Sequence of chain 4.L:
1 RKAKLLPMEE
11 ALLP

The small molecule below binds the protein below.
Small molecule (SMILES): CC[C@H](C)[C@H](NC(=O)[C@@H](NC(=O)[C@H](CC(C)C)NC(=O)[C@H](CCCCN)NC(=O)[C@H](CCCCN)NC(=O)[C@@H](N)Cc1cnc[nH]1)C(C)C)C(=O)N[C@@H](CC(N)=O)C(=O)N[C@@H](CCCCN)C(=O)N[C@@H](CC(=O)O)C(=O)N[C@@H](CCSC)C(=O)N[C@@H](CCCN=C(N)N)C(=O)N[C@H](C(=O)N[C@@H](CC(=O)O)C(=O)N[C@@H](CC(C)C)C(=O)N[C@@H](Cc1ccccc1)C(=O)N[C@@H](CO)C(=O)N1CCC[C@H]1C(=O)N1CCC[C@H]1C(=O)N[C@H](C=O)CC(N)=O)[C@@H](C)O

Binding-site contacts:
Ligand atom CA contacts residue LEU91 of chain 4.F at 0.8 Å (hydrophobic).
Ligand atom N contacts residue LEU91 of chain 4.F at 0.7 Å.
Ligand atom NH2 contacts residue ALA3 of chain 4.L at 1.1 Å.
Ligand atom CB contacts residue TRP84 of chain 4.F at 1.4 Å (hydrophobic).
Ligand atom OG contacts residue ALA115 of chain 4.F at 1.3 Å (h-bond).
Ligand atom CD1 contacts residue SER89 of chain 4.F at 1.0 Å.
Ligand atom CG contacts residue THR1061 of chain 4.D at 1.1 Å.
Ligand atom CA contacts residue ILE113 of chain 4.F at 0.7 Å (hydrophobic).
Ligand atom CA contacts residue LEU93 of chain 4.F at 1.2 Å (hydrophobic).
Ligand atom C contacts residue LEU159 of chain 4.F at 0.7 Å (hydrophobic).
Ligand atom N contacts residue LEU159 of chain 4.F at 1.2 Å.
Ligand atom NE contacts residue ILE104 of chain 4.F at 0.7 Å.
Ligand atom CE1 contacts residue PRO99 of chain 4.F at 1.1 Å (hydrophobic).
Ligand atom OD1 contacts residue LEU159 of chain 4.F at 1.0 Å (h-bond).
Ligand atom C contacts residue LEU93 of chain 4.F at 0.8 Å (hydrophobic).
Ligand atom CD contacts residue THR114 of chain 4.F at 1.3 Å.
Ligand atom N contacts residue LEU93 of chain 4.F at 0.9 Å.
Ligand atom CZ contacts residue ILE104 of chain 4.F at 1.3 Å (hydrophobic).
Ligand atom CA contacts residue ILE113 of chain 4.F at 0.8 Å (hydrophobic).
Ligand atom CG contacts residue LEU159 of chain 4.F at 0.6 Å (hydrophobic).
Ligand atom N contacts residue THR160 of chain 4.F at 1.0 Å (h-bond).
Ligand atom O contacts residue LEU91 of chain 4.F at 1.2 Å.
Ligand atom CD contacts residue LYS73 of chain 4.F at 1.2 Å.
Ligand atom NE2 contacts residue PRO99 of chain 4.F at 0.6 Å.
Ligand atom CB contacts residue ILE113 of chain 4.F at 1.3 Å (hydrophobic).
Ligand atom N contacts residue LEU159 of chain 4.F at 1.4 Å (h-bond).
Ligand atom OG1 contacts residue TRP84 of chain 4.F at 1.3 Å.
Ligand atom C contacts residue LEU159 of chain 4.F at 0.8 Å (hydrophobic).
Ligand atom O contacts residue ILE113 of chain 4.F at 0.7 Å.
Ligand atom CA contacts residue LEU91 of chain 4.F at 1.1 Å (hydrophobic).
Ligand atom CB contacts residue THR1061 of chain 4.D at 1.0 Å.
Ligand atom N contacts residue ILE113 of chain 4.F at 1.2 Å.
Ligand atom CE2 contacts residue TYR106 of chain 4.F at 1.3 Å (hydrophobic).
Ligand atom O contacts residue LEU159 of chain 4.F at 0.9 Å.
Ligand atom C contacts residue ILE113 of chain 4.F at 1.2 Å (hydrophobic).
Ligand atom ND2 contacts residue LEU159 of chain 4.F at 1.3 Å (h-bond).
Ligand atom CB contacts residue SER148 of chain 4.F at 1.3 Å.
Ligand atom C contacts residue LEU91 of chain 4.F at 1.0 Å (hydrophobic).
Ligand atom CB contacts residue LEU91 of chain 4.F at 0.8 Å (hydrophobic).
Ligand atom CD contacts residue ILE104 of chain 4.F at 1.2 Å (hydrophobic).

Sequence of chain 4.D:
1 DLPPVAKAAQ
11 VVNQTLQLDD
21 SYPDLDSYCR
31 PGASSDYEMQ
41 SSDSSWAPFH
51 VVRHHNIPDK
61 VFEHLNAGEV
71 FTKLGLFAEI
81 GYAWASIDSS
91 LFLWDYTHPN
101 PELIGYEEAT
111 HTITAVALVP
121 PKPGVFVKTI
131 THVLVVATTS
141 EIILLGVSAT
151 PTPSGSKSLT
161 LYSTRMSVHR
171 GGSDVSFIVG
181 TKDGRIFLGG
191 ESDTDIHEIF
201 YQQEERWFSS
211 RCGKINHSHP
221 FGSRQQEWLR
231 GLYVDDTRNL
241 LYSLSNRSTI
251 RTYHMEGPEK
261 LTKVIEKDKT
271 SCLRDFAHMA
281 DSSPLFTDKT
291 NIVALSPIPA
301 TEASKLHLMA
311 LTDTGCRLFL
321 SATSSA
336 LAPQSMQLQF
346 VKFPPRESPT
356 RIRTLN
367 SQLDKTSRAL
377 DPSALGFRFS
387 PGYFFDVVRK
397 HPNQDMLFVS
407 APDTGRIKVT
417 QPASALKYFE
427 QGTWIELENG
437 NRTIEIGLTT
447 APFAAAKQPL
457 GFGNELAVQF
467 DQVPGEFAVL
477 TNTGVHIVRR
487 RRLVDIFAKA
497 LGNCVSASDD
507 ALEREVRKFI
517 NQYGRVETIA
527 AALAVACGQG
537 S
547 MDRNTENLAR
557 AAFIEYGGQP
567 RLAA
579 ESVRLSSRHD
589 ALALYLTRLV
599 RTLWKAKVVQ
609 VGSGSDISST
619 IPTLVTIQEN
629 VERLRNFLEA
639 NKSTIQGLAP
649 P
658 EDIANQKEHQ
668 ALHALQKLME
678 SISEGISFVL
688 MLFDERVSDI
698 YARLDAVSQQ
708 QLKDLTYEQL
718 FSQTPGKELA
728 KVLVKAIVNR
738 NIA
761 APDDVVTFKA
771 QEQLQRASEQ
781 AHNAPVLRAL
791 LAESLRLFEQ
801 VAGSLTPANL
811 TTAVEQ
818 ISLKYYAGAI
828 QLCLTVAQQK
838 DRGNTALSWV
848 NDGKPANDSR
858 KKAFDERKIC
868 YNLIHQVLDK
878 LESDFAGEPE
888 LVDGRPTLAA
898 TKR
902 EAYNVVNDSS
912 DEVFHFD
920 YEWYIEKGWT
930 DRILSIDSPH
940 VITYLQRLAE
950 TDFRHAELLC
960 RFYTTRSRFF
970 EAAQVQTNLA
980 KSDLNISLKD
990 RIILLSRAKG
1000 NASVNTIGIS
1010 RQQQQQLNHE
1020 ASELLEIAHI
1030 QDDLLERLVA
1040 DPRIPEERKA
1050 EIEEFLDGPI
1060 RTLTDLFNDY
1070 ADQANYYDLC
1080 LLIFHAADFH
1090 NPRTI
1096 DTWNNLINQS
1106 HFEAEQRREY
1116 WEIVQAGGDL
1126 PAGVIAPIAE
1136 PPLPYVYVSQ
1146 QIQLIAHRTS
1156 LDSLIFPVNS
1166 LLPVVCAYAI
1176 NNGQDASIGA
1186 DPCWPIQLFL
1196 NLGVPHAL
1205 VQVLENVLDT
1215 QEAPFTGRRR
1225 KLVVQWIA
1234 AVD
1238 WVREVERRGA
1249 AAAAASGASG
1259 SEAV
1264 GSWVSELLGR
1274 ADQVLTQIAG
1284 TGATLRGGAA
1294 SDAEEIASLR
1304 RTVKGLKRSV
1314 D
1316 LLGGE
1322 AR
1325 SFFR

Sequence of chain 4.F:
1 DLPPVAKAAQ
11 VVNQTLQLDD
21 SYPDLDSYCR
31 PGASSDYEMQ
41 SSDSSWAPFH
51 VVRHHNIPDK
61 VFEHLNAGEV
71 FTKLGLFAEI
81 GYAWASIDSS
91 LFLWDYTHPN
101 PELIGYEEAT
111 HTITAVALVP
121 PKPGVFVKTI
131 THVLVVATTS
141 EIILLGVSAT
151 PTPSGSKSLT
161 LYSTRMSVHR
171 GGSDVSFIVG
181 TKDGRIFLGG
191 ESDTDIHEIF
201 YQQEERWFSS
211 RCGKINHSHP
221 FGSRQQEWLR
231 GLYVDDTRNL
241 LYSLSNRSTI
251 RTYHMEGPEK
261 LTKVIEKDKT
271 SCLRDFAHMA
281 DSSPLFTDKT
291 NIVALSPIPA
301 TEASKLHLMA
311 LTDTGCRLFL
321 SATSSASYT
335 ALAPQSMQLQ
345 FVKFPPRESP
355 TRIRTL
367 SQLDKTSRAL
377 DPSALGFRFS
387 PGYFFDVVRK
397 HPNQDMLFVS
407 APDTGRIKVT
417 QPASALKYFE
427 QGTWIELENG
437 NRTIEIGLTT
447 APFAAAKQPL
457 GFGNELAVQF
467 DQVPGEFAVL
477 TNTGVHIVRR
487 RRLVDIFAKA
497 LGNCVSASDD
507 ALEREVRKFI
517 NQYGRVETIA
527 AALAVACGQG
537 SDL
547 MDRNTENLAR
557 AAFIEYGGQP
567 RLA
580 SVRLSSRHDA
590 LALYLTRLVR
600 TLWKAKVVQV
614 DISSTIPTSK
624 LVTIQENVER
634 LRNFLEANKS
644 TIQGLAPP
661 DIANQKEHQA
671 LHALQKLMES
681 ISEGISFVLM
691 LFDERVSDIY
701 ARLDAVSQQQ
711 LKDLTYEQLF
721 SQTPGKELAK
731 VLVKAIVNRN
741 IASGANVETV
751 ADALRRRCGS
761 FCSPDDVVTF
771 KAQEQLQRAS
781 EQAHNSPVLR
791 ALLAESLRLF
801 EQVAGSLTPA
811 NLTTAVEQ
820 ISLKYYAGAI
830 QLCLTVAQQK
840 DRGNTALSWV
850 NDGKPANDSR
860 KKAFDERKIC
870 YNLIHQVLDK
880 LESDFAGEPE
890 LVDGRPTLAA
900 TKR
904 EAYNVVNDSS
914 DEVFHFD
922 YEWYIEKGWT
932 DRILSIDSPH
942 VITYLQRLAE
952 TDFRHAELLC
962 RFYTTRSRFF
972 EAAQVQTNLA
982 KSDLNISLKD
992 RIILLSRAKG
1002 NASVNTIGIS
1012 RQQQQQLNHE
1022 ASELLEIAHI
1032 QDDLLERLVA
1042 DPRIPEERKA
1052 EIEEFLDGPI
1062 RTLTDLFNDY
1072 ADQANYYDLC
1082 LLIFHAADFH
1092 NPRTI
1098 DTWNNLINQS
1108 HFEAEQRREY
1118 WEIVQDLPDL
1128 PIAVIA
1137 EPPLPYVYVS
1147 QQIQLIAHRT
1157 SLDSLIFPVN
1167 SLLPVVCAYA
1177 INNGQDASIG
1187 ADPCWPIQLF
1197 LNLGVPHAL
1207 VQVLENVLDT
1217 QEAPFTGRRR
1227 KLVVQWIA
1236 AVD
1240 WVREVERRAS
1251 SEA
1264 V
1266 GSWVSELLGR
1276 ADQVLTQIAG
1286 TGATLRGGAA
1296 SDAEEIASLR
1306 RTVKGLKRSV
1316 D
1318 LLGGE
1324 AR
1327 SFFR